Binding-site contacts:
Ligand atom C23 contacts residue GLY89 of chain 1.B at 3.3 Å.
Ligand atom N3 contacts residue GLU158 of chain 1.B at 3.0 Å (salt-bridge).
Ligand atom C2 contacts residue LEU209 of chain 1.B at 3.8 Å (hydrophobic).
Ligand atom N5 contacts residue ILE86 of chain 1.B at 3.9 Å.
Ligand atom C6 contacts residue LEU209 of chain 1.B at 4.0 Å (hydrophobic).
Ligand atom O16 contacts residue GLU128 of chain 1.B at 3.2 Å (salt-bridge).
Ligand atom C7 contacts residue ALA107 of chain 1.B at 3.8 Å (hydrophobic).
Ligand atom C10 contacts residue VAL94 of chain 1.B at 3.9 Å (hydrophobic).
Ligand atom C23 contacts residue ARG88 of chain 1.B at 3.5 Å.
Ligand atom C7 contacts residue LEU209 of chain 1.B at 3.5 Å (hydrophobic).
Ligand atom O16 contacts residue LYS109 of chain 1.B at 3.1 Å.
Ligand atom N11 contacts residue VAL94 of chain 1.B at 3.7 Å.
Ligand atom N13 contacts residue LYS109 of chain 1.B at 3.3 Å.
Ligand atom C22 contacts residue GLY89 of chain 1.B at 3.5 Å.
Ligand atom N3 contacts residue TYR159 of chain 1.B at 3.4 Å.
Ligand atom C12 contacts residue ASP220 of chain 1.B at 3.9 Å.
Ligand atom C6 contacts residue ALA107 of chain 1.B at 3.8 Å (hydrophobic).
Ligand atom N5 contacts residue TYR159 of chain 1.B at 3.5 Å.
Ligand atom N3 contacts residue ALA107 of chain 1.B at 3.3 Å.
Ligand atom C2 contacts residue MET160 of chain 1.B at 4.0 Å (hydrophobic).
Ligand atom O16 contacts residue ALA219 of chain 1.B at 2.9 Å (h-bond).
Ligand atom C2 contacts residue ALA107 of chain 1.B at 3.5 Å (hydrophobic).
Ligand atom N3 contacts residue MET160 of chain 1.B at 2.9 Å (h-bond).
Ligand atom O16 contacts residue ASP220 of chain 1.B at 3.8 Å.
Ligand atom S18 contacts residue MET157 of chain 1.B at 3.3 Å (h-bond).
Ligand atom C1 contacts residue MET157 of chain 1.B at 3.5 Å (hydrophobic).
Ligand atom C2 contacts residue GLU158 of chain 1.B at 3.4 Å.
Ligand atom N5 contacts residue MET160 of chain 1.B at 3.1 Å (h-bond).
Ligand atom N13 contacts residue ASP220 of chain 1.B at 3.2 Å (salt-bridge).
Ligand atom C19 contacts residue ASP220 of chain 1.B at 3.7 Å.
Ligand atom C8 contacts residue LEU209 of chain 1.B at 3.6 Å (hydrophobic).
Ligand atom C15 contacts residue LYS109 of chain 1.B at 3.3 Å.
Ligand atom C9 contacts residue VAL94 of chain 1.B at 3.9 Å (hydrophobic).
Ligand atom C1 contacts residue VAL141 of chain 1.B at 3.2 Å (hydrophobic).
Ligand atom N5 contacts residue ALA107 of chain 1.B at 3.5 Å.
Ligand atom C9 contacts residue LEU209 of chain 1.B at 4.0 Å (hydrophobic).
Ligand atom C21 contacts residue ASP220 of chain 1.B at 3.6 Å.
Ligand atom C1 contacts residue GLU158 of chain 1.B at 3.1 Å.
Ligand atom C15 contacts residue ALA219 of chain 1.B at 3.7 Å (hydrophobic).
Ligand atom C6 contacts residue ILE86 of chain 1.B at 3.5 Å (hydrophobic).

Sequence of chain 1.B:
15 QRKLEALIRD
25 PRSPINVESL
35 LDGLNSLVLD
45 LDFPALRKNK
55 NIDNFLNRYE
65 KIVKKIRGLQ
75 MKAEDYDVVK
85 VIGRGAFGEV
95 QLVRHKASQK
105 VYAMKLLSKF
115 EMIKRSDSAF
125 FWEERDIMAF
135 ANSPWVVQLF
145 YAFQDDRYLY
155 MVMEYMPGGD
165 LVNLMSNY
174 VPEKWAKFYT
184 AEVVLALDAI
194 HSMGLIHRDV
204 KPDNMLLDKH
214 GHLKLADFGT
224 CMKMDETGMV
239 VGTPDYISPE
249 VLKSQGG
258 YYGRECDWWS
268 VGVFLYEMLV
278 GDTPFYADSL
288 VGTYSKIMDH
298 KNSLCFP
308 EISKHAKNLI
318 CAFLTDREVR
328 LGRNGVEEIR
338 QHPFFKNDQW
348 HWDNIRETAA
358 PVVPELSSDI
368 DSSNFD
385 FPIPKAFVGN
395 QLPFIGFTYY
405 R

A small-molecule ligand and the protein it binds are described below.
Small molecule (SMILES): Cc1[nH]ncc1-c1cc2nc([C@@H]3CC4CCN3CC4)[nH]c(=O)c2s1